A protein and the small-molecule ligand that binds it are described below.
Small molecule (SMILES): CC(=O)N[C@H]1CO[C@H](CO[C@@H]2O[C@@H](C)[C@@H](O)[C@@H](O)[C@@H]2O)[C@@H](O)[C@@H]1O

Binding-site contacts:
Ligand atom O4 contacts residue ILE130 of chain 2.B at 4.1 Å.
Ligand atom C6 contacts residue SER102 of chain 2.B at 3.5 Å.
Ligand atom C4 contacts residue ILE130 of chain 2.B at 3.8 Å (hydrophobic).
Ligand atom C1 contacts residue ASN100 of chain 2.B at 1.4 Å.
Ligand atom C6 contacts residue TYR127 of chain 2.B at 3.5 Å (hydrophobic).
Ligand atom C5 contacts residue ASN100 of chain 2.B at 3.6 Å.
Ligand atom O5 contacts residue SER102 of chain 2.B at 3.5 Å (h-bond).
Ligand atom C8 contacts residue ASN100 of chain 2.B at 4.1 Å.
Ligand atom C3 contacts residue ASN100 of chain 2.B at 3.8 Å.
Ligand atom C2 contacts residue ASN100 of chain 2.B at 2.5 Å.
Ligand atom O5 contacts residue SER102 of chain 2.B at 4.4 Å.
Ligand atom C4 contacts residue ASN100 of chain 2.B at 4.2 Å.
Ligand atom O3 contacts residue ILE130 of chain 2.B at 3.5 Å.
Ligand atom C3 contacts residue ILE130 of chain 2.B at 4.0 Å (hydrophobic).
Ligand atom C7 contacts residue ASN100 of chain 2.B at 3.9 Å.
Ligand atom C5 contacts residue SER102 of chain 2.B at 3.7 Å.
Ligand atom C1 contacts residue SER102 of chain 2.B at 3.9 Å.
Ligand atom C5 contacts residue SER102 of chain 2.B at 4.4 Å.
Ligand atom N2 contacts residue ASN100 of chain 2.B at 2.9 Å (h-bond).
Ligand atom O5 contacts residue ASN100 of chain 2.B at 2.3 Å (h-bond).

Sequence of chain 2.B:
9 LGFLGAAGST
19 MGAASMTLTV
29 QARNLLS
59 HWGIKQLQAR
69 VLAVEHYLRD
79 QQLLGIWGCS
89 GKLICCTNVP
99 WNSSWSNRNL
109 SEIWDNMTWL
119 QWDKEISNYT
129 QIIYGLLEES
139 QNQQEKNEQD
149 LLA